Sequence of chain 1.D:
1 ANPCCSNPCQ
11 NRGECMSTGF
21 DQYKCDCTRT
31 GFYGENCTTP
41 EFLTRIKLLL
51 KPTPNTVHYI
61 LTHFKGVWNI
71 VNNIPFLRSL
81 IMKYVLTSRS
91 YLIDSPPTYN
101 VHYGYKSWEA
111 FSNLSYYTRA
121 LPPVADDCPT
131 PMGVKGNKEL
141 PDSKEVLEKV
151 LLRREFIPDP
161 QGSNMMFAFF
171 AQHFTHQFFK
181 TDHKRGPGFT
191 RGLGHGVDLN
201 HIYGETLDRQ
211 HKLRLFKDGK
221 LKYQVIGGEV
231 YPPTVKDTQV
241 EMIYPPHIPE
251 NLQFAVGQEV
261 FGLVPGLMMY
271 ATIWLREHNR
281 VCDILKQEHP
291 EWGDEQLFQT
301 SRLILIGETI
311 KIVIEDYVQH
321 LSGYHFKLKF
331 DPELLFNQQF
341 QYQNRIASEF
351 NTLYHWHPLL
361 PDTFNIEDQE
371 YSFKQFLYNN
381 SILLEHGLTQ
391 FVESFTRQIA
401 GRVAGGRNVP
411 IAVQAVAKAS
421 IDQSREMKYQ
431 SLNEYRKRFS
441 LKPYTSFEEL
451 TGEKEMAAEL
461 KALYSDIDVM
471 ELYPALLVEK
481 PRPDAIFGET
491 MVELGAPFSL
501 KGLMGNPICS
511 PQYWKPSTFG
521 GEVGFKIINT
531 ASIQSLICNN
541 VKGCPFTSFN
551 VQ

Binding-site contacts:
Ligand atom O5 contacts residue GLU35 of chain 1.D at 3.4 Å (salt-bridge).
Ligand atom C6 contacts residue GLU35 of chain 1.D at 3.3 Å.
Ligand atom C5 contacts residue GLU35 of chain 1.D at 3.8 Å.
Ligand atom C4 contacts residue GLU35 of chain 1.D at 4.0 Å.
Ligand atom C5 contacts residue ASN36 of chain 1.D at 3.6 Å.
Ligand atom C1 contacts residue TYR23 of chain 1.D at 4.0 Å (hydrophobic).
Ligand atom C7 contacts residue ASN36 of chain 1.D at 4.4 Å.
Ligand atom C2 contacts residue ASN36 of chain 1.D at 2.7 Å.
Ligand atom O5 contacts residue TYR23 of chain 1.D at 4.4 Å.
Ligand atom C3 contacts residue ASN36 of chain 1.D at 3.9 Å.
Ligand atom O5 contacts residue ASN36 of chain 1.D at 2.3 Å (h-bond).
Ligand atom C4 contacts residue ASN36 of chain 1.D at 4.3 Å.
Ligand atom N2 contacts residue PRO8 of chain 1.D at 4.1 Å.
Ligand atom C1 contacts residue ASN36 of chain 1.D at 1.4 Å.
Ligand atom C7 contacts residue PRO8 of chain 1.D at 4.4 Å (hydrophobic).
Ligand atom C2 contacts residue TYR23 of chain 1.D at 3.4 Å (hydrophobic).
Ligand atom N2 contacts residue TYR23 of chain 1.D at 3.6 Å.
Ligand atom N2 contacts residue ASN36 of chain 1.D at 3.1 Å (h-bond).
Ligand atom C8 contacts residue PRO8 of chain 1.D at 4.0 Å (hydrophobic).
Ligand atom C7 contacts residue TYR23 of chain 1.D at 4.4 Å (hydrophobic).
Ligand atom O6 contacts residue GLU35 of chain 1.D at 3.7 Å.
Ligand atom C8 contacts residue SER6 of chain 1.D at 3.5 Å.
Ligand atom C1 contacts residue GLU35 of chain 1.D at 4.5 Å.

A protein and the small-molecule ligand that binds it are described below.
Small molecule (SMILES): CC(=O)N[C@@H]1[C@@H](O)[C@H](O)[C@@H](CO)O[C@H]1O